Sequence of chain 36.A:
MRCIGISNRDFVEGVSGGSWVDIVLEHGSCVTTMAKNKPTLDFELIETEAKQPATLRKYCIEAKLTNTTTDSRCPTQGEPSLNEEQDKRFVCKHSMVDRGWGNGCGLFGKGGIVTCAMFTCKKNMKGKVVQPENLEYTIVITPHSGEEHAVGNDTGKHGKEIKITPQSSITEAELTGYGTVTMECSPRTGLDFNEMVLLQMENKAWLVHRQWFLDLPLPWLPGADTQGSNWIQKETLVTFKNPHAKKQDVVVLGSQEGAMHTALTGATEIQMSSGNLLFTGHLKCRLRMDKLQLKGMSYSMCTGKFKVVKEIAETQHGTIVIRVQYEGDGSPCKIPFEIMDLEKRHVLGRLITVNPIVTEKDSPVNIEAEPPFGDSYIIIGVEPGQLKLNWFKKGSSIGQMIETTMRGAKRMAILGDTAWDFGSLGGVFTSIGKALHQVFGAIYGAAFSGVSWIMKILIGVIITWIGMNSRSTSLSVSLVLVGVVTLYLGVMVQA

Binding-site contacts:
Ligand atom C8 contacts residue PHE90 of chain 36.A at 3.9 Å (hydrophobic).
Ligand atom O7 contacts residue ASN67 of chain 36.A at 4.1 Å.
Ligand atom N2 contacts residue ASN67 of chain 36.A at 2.9 Å (h-bond).
Ligand atom C7 contacts residue ASN67 of chain 36.A at 3.7 Å.
Ligand atom C4 contacts residue ASN67 of chain 36.A at 4.2 Å.
Ligand atom C8 contacts residue MET118 of chain 36.A at 4.3 Å (hydrophobic).
Ligand atom C1 contacts residue ASN67 of chain 36.A at 1.4 Å.
Ligand atom C2 contacts residue ASN67 of chain 36.A at 2.5 Å.
Ligand atom C3 contacts residue ASN67 of chain 36.A at 3.8 Å.
Ligand atom C5 contacts residue ASN67 of chain 36.A at 3.7 Å.
Ligand atom O5 contacts residue ASN67 of chain 36.A at 2.4 Å (h-bond).
Ligand atom C8 contacts residue ASN67 of chain 36.A at 4.2 Å.

The small molecule below binds the protein below.
Small molecule (SMILES): CC(=O)N[C@@H]1[C@@H](O)[C@H](O)[C@@H](CO)O[C@H]1O